This protein binds this small molecule.
Small molecule (SMILES): CCCCCC(=O)N[C@H]1CCOC1=O

Sequence of chain 1.A:
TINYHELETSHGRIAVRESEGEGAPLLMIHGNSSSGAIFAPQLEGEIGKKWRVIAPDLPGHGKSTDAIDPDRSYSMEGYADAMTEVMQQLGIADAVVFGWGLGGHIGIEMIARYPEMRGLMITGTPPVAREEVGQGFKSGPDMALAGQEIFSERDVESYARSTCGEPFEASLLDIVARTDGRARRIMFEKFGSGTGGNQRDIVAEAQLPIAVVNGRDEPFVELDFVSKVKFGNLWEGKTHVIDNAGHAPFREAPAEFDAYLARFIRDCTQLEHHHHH

Binding-site contacts:
Ligand atom C5 contacts residue LEU103 of chain 1.A at 4.0 Å (hydrophobic).
Ligand atom C1 contacts residue ASN33 of chain 1.A at 3.6 Å.
Ligand atom C9 contacts residue PHE138 of chain 1.A at 3.7 Å (hydrophobic).
Ligand atom C10 contacts residue PHE192 of chain 1.A at 3.5 Å (hydrophobic).
Ligand atom C5 contacts residue ASN33 of chain 1.A at 4.2 Å.
Ligand atom C1 contacts residue GLY102 of chain 1.A at 4.0 Å.
Ligand atom C10 contacts residue PHE189 of chain 1.A at 3.4 Å (hydrophobic).
Ligand atom C8 contacts residue PHE138 of chain 1.A at 3.7 Å (hydrophobic).
Ligand atom O2 contacts residue THR164 of chain 1.A at 4.1 Å.
Ligand atom N contacts residue LEU103 of chain 1.A at 3.7 Å.
Ligand atom O2 contacts residue HIS248 of chain 1.A at 2.8 Å (h-bond).
Ligand atom C2 contacts residue TYR160 of chain 1.A at 4.2 Å (hydrophobic).
Ligand atom O1 contacts residue GLY32 of chain 1.A at 3.5 Å.
Ligand atom C6 contacts residue LEU103 of chain 1.A at 4.1 Å (hydrophobic).
Ligand atom C4 contacts residue ASN33 of chain 1.A at 3.9 Å.
Ligand atom C4 contacts residue LEU103 of chain 1.A at 4.2 Å (hydrophobic).
Ligand atom C9 contacts residue MET144 of chain 1.A at 4.2 Å (hydrophobic).
Ligand atom C6 contacts residue HIS106 of chain 1.A at 3.9 Å.
Ligand atom C2 contacts residue THR164 of chain 1.A at 3.7 Å.
Ligand atom C2 contacts residue PHE221 of chain 1.A at 4.2 Å (hydrophobic).
Ligand atom C8 contacts residue MET144 of chain 1.A at 3.7 Å (hydrophobic).
Ligand atom O3 contacts residue ASN33 of chain 1.A at 3.0 Å (h-bond).
Ligand atom O1 contacts residue GLY102 of chain 1.A at 3.6 Å.
Ligand atom C1 contacts residue LEU103 of chain 1.A at 3.6 Å (hydrophobic).
Ligand atom C7 contacts residue MET188 of chain 1.A at 4.0 Å (hydrophobic).
Ligand atom C9 contacts residue PHE192 of chain 1.A at 4.3 Å (hydrophobic).
Ligand atom C6 contacts residue MET77 of chain 1.A at 4.2 Å (hydrophobic).
Ligand atom C7 contacts residue MET77 of chain 1.A at 3.9 Å (hydrophobic).
Ligand atom N contacts residue GLY102 of chain 1.A at 4.3 Å.
Ligand atom O3 contacts residue MET188 of chain 1.A at 3.9 Å.
Ligand atom O1 contacts residue LEU103 of chain 1.A at 2.8 Å (h-bond).
Ligand atom O1 contacts residue ASN33 of chain 1.A at 2.8 Å (h-bond).
Ligand atom C2 contacts residue HIS248 of chain 1.A at 2.8 Å.
Ligand atom C3 contacts residue HIS248 of chain 1.A at 3.8 Å.
Ligand atom C1 contacts residue TYR160 of chain 1.A at 4.1 Å (hydrophobic).
Ligand atom O2 contacts residue TYR160 of chain 1.A at 4.0 Å.
Ligand atom O3 contacts residue ALA147 of chain 1.A at 4.0 Å.
Ligand atom O1 contacts residue TRP101 of chain 1.A at 4.2 Å.
Ligand atom C4 contacts residue TYR160 of chain 1.A at 4.2 Å (hydrophobic).
Ligand atom C1 contacts residue HIS248 of chain 1.A at 3.9 Å.